Binding-site contacts:
Ligand atom CE2 contacts residue LEU60 of chain 2.B at 3.7 Å (hydrophobic).
Ligand atom N contacts residue ARG74 of chain 2.B at 3.3 Å (salt-bridge).
Ligand atom CG contacts residue SER67 of chain 2.B at 3.6 Å.
Ligand atom CD1 contacts residue LEU92 of chain 2.B at 3.9 Å (hydrophobic).
Ligand atom O contacts residue GLN15 of chain 2.B at 2.9 Å (h-bond).
Ligand atom NH1 contacts residue GLN15 of chain 2.B at 3.7 Å.
Ligand atom CD2 contacts residue ILE75 of chain 2.B at 3.8 Å (hydrophobic).
Ligand atom O contacts residue ASN100 of chain 2.B at 2.9 Å (h-bond).
Ligand atom CG contacts residue ARG71 of chain 2.B at 3.9 Å.
Ligand atom CD2 contacts residue ALA18 of chain 2.B at 3.7 Å (hydrophobic).
Ligand atom CA contacts residue ASN100 of chain 2.B at 3.8 Å.
Ligand atom CZ contacts residue LEU14 of chain 2.B at 3.8 Å (hydrophobic).
Ligand atom O contacts residue ARG71 of chain 2.B at 3.4 Å (salt-bridge).
Ligand atom CD1 contacts residue PHE63 of chain 2.B at 3.4 Å (hydrophobic).
Ligand atom CD2 contacts residue GLN15 of chain 2.B at 3.7 Å.
Ligand atom CG2 contacts residue PHE96 of chain 2.B at 3.4 Å (hydrophobic).
Ligand atom CE2 contacts residue LEU14 of chain 2.B at 3.6 Å (hydrophobic).
Ligand atom CB contacts residue ARG99 of chain 2.B at 3.5 Å.
Ligand atom CD contacts residue ARG71 of chain 2.B at 3.6 Å.
Ligand atom CB contacts residue PHE63 of chain 2.B at 3.4 Å (hydrophobic).
Ligand atom CD2 contacts residue GLU19 of chain 2.B at 3.4 Å.
Ligand atom CB contacts residue ARG74 of chain 2.B at 3.1 Å.
Ligand atom C contacts residue ASN100 of chain 2.B at 3.5 Å.
Ligand atom CZ contacts residue LEU60 of chain 2.B at 3.6 Å (hydrophobic).
Ligand atom CE2 contacts residue GLN15 of chain 2.B at 3.4 Å.
Ligand atom CB contacts residue ASN100 of chain 2.B at 3.7 Å.
Ligand atom N contacts residue ARG99 of chain 2.B at 3.8 Å.
Ligand atom CD2 contacts residue GLN15 of chain 2.B at 3.6 Å.
Ligand atom CA contacts residue PHE63 of chain 2.B at 3.7 Å (hydrophobic).
Ligand atom N contacts residue PHE63 of chain 2.B at 3.7 Å.
Ligand atom CG contacts residue GLN15 of chain 2.B at 3.8 Å.
Ligand atom N contacts residue GLN15 of chain 2.B at 3.2 Å (h-bond).
Ligand atom CA contacts residue GLN15 of chain 2.B at 3.6 Å.
Ligand atom CE2 contacts residue ALA18 of chain 2.B at 3.8 Å (hydrophobic).
Ligand atom N contacts residue ASN100 of chain 2.B at 2.8 Å (h-bond).
Ligand atom CD1 contacts residue GLU22 of chain 2.B at 3.4 Å.
Ligand atom CZ contacts residue GLN15 of chain 2.B at 3.8 Å.
Ligand atom CA contacts residue ASN100 of chain 2.B at 3.4 Å.
Ligand atom CA contacts residue ARG74 of chain 2.B at 3.0 Å.
Ligand atom O contacts residue ARG99 of chain 2.B at 3.4 Å (salt-bridge).

Sequence of chain 2.B:
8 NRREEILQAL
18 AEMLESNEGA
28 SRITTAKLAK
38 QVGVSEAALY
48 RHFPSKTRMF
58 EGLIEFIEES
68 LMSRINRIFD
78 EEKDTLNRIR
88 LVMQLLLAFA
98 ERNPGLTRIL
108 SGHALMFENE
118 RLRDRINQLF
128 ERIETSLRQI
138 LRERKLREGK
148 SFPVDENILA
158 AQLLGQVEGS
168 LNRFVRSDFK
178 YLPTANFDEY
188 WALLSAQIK

The small molecule below binds the protein below.
Small molecule (SMILES): CC[C@H](C)[C@H](NC(=O)[C@H](CC(=O)O)NC(=O)[C@@H](N)CC(C)C)C(=O)N1CCC[C@H]1C(=O)N[C@@H](C)C(=O)N[C@@H](Cc1ccccc1)C(=O)N[C@@H](CC(C)C)C(=O)N[C@@H](CCCN=C(N)N)C(=O)O